The protein below binds the small molecule below.
Small molecule (SMILES): C[C@H](NC(=O)[C@H](CCCN=C(N)N)NC(=O)[C@H](CCCCN)NC(=O)[C@@H](N)CCC(N)=O)C(=O)N[C@@H](CO)C(=O)NCC(=O)N[C@@H](CCC(N)=O)C(=O)O

Binding-site contacts:
Ligand atom NE contacts residue GLN440 of chain 1.M at 3.7 Å.
Ligand atom CG contacts residue SER479 of chain 1.M at 3.3 Å.
Ligand atom CB contacts residue LEU472 of chain 1.M at 3.6 Å (hydrophobic).
Ligand atom C contacts residue ASN434 of chain 1.M at 3.7 Å.
Ligand atom OXT contacts residue LEU384 of chain 1.M at 3.5 Å.
Ligand atom O contacts residue TYR515 of chain 1.M at 3.2 Å.
Ligand atom NH1 contacts residue GLN440 of chain 1.M at 3.4 Å (h-bond).
Ligand atom NE2 contacts residue GLY433 of chain 1.M at 3.4 Å.
Ligand atom N contacts residue TYR515 of chain 1.M at 3.6 Å.
Ligand atom OXT contacts residue ASN434 of chain 1.M at 2.8 Å (h-bond).
Ligand atom N contacts residue ASN434 of chain 1.M at 3.5 Å (h-bond).
Ligand atom NH2 contacts residue GLU388 of chain 1.M at 3.0 Å (salt-bridge).
Ligand atom O contacts residue TYR338 of chain 1.M at 3.1 Å (h-bond).
Ligand atom C contacts residue TYR338 of chain 1.M at 3.2 Å (hydrophobic).
Ligand atom NE2 contacts residue LYS430 of chain 1.M at 3.5 Å (salt-bridge).
Ligand atom C contacts residue TYR515 of chain 1.M at 3.5 Å (hydrophobic).
Ligand atom CD contacts residue SER479 of chain 1.M at 3.7 Å.
Ligand atom O contacts residue SER479 of chain 1.M at 3.4 Å (h-bond).
Ligand atom CA contacts residue ARG437 of chain 1.M at 3.5 Å.
Ligand atom CG contacts residue SER479 of chain 1.M at 3.7 Å.
Ligand atom OE1 contacts residue LYS459 of chain 1.M at 2.6 Å (salt-bridge).
Ligand atom CD contacts residue LYS459 of chain 1.M at 3.6 Å.
Ligand atom C contacts residue TYR345 of chain 1.M at 3.4 Å (hydrophobic).
Ligand atom CA contacts residue TYR515 of chain 1.M at 3.5 Å (hydrophobic).
Ligand atom O contacts residue HIS476 of chain 1.M at 3.4 Å.
Ligand atom CA contacts residue TYR338 of chain 1.M at 3.4 Å (hydrophobic).
Ligand atom O contacts residue TYR345 of chain 1.M at 3.1 Å.
Ligand atom CD contacts residue TYR483 of chain 1.M at 3.6 Å (hydrophobic).
Ligand atom CB contacts residue TYR515 of chain 1.M at 3.5 Å (hydrophobic).
Ligand atom NE2 contacts residue SER346 of chain 1.M at 3.1 Å (h-bond).
Ligand atom CE contacts residue GLN440 of chain 1.M at 3.3 Å.
Ligand atom CG contacts residue LYS430 of chain 1.M at 3.6 Å.
Ligand atom NH1 contacts residue SER441 of chain 1.M at 3.7 Å.
Ligand atom NH1 contacts residue ARG437 of chain 1.M at 2.5 Å (salt-bridge).
Ligand atom CD contacts residue GLN440 of chain 1.M at 3.2 Å.
Ligand atom O contacts residue LYS430 of chain 1.M at 3.4 Å.
Ligand atom NH2 contacts residue ILE391 of chain 1.M at 3.3 Å.
Ligand atom O contacts residue ARG437 of chain 1.M at 3.6 Å.
Ligand atom O contacts residue TYR338 of chain 1.M at 2.8 Å (h-bond).
Ligand atom O contacts residue HIS476 of chain 1.M at 2.8 Å (h-bond).

Sequence of chain 1.M:
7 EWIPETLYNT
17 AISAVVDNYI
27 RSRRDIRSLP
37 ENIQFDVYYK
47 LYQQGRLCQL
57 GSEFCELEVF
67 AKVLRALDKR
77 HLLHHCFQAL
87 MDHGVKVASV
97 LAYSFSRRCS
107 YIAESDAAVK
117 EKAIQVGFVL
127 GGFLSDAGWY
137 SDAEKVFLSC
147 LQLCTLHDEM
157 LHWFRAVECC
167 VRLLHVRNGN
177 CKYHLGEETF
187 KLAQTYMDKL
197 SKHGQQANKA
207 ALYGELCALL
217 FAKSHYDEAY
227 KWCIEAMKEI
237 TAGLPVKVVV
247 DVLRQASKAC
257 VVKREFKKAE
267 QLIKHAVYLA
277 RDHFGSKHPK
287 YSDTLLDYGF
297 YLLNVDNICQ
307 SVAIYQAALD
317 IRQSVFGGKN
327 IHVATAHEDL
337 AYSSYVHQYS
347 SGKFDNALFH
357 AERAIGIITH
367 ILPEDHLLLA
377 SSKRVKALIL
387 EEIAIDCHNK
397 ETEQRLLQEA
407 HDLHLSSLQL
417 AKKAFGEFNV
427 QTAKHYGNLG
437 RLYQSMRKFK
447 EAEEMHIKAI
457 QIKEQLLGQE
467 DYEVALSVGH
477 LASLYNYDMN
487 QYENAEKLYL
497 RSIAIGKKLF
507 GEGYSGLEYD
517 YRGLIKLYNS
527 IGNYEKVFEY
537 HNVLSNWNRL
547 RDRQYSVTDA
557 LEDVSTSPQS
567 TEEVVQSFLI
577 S